Sequence of chain 2.A:
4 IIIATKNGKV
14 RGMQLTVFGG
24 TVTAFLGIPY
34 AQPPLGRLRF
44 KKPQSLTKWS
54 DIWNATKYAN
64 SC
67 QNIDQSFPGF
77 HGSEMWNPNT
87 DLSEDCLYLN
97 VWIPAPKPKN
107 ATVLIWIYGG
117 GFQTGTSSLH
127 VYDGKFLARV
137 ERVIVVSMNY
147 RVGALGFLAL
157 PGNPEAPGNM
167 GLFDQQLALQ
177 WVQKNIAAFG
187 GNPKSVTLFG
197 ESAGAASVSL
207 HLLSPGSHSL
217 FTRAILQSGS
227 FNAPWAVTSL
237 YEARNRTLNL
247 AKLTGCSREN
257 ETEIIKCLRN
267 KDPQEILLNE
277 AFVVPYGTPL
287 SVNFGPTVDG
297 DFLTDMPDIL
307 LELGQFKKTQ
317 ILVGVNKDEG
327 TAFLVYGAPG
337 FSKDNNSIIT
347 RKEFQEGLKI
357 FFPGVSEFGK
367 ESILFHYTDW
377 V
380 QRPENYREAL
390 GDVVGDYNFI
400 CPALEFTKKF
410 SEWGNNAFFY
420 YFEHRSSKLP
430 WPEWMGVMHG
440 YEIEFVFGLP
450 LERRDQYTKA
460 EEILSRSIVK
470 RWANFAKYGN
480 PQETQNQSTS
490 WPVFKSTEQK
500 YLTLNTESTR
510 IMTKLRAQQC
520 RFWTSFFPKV

Binding-site contacts:
Ligand atom O5 contacts residue GLU259 of chain 2.A at 4.2 Å.
Ligand atom C7 contacts residue ASN256 of chain 2.A at 3.6 Å.
Ligand atom C4 contacts residue ASN256 of chain 2.A at 4.3 Å.
Ligand atom N2 contacts residue ASN256 of chain 2.A at 3.0 Å (h-bond).
Ligand atom O7 contacts residue ASN256 of chain 2.A at 3.4 Å (h-bond).
Ligand atom C5 contacts residue THR258 of chain 2.A at 4.5 Å.
Ligand atom C3 contacts residue ASN256 of chain 2.A at 3.9 Å.
Ligand atom C2 contacts residue ASN256 of chain 2.A at 2.5 Å.
Ligand atom C1 contacts residue ASN256 of chain 2.A at 1.4 Å.
Ligand atom C5 contacts residue ASN256 of chain 2.A at 3.6 Å.
Ligand atom O5 contacts residue ASN256 of chain 2.A at 2.4 Å (h-bond).

This protein binds this small molecule.
Small molecule (SMILES): CC(=O)N[C@@H]1[C@@H](O)[C@H](O)[C@@H](CO)O[C@H]1O